Sequence of chain 4.MA:
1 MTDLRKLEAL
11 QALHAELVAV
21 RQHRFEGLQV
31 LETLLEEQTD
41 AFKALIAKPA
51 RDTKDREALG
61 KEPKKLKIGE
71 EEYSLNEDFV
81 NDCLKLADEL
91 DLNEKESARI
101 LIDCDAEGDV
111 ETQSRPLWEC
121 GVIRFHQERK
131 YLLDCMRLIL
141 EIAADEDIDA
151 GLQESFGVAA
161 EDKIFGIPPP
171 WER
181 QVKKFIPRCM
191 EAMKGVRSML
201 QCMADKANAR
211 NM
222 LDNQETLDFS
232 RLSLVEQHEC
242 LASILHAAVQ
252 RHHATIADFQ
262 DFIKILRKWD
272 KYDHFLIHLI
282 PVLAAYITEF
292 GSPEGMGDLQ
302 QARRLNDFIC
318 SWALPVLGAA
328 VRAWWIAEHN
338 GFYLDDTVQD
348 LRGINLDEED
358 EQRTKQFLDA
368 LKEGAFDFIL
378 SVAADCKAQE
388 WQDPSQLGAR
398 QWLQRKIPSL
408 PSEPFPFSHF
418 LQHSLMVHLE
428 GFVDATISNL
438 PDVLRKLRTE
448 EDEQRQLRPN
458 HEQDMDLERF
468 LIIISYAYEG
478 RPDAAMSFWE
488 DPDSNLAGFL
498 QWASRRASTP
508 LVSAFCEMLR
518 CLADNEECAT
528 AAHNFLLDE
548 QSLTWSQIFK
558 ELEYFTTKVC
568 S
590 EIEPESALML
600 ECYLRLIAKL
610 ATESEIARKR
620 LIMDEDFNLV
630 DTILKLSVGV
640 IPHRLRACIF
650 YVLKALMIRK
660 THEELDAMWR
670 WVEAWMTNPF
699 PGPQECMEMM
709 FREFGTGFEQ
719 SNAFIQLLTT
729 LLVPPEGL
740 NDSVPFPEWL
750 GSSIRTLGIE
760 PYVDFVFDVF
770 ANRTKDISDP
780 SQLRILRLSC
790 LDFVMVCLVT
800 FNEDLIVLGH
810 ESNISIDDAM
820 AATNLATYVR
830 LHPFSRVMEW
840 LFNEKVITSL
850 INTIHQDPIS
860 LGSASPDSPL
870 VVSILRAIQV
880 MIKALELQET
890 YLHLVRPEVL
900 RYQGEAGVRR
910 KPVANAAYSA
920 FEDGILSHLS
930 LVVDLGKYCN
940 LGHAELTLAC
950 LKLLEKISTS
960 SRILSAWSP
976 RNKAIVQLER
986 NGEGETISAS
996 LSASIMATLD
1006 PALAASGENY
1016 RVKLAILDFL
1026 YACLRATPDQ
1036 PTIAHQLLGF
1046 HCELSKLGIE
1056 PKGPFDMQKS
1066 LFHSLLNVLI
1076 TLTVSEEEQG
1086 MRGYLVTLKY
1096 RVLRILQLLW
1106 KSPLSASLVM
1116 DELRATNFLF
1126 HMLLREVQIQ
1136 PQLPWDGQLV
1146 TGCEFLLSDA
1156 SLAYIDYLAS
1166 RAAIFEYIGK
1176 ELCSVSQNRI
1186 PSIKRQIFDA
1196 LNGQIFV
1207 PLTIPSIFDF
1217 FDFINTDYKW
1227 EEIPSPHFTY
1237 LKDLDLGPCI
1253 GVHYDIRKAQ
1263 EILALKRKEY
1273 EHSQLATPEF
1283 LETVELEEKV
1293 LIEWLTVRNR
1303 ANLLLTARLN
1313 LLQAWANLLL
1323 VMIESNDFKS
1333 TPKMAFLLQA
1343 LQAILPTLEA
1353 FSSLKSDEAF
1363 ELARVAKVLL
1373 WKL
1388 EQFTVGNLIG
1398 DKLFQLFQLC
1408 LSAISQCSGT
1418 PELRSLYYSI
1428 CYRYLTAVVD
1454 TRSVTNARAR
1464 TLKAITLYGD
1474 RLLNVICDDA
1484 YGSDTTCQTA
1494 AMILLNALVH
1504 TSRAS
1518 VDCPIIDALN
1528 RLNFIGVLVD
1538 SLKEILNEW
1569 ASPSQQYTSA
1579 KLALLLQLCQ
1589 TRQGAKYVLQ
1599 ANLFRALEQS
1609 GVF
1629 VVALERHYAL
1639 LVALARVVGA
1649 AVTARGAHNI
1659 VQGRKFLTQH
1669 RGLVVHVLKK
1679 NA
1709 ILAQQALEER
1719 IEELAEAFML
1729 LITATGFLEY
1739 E

Binding-site contacts:
Ligand atom CD1 contacts residue ASN492 of chain 4.MA at 3.9 Å.
Ligand atom CE2 contacts residue PRO438 of chain 4.MA at 3.7 Å (hydrophobic).
Ligand atom CA contacts residue ASN492 of chain 4.MA at 3.3 Å.
Ligand atom CD1 contacts residue ILE434 of chain 4.MA at 4.1 Å (hydrophobic).
Ligand atom CD2 contacts residue PRO438 of chain 4.MA at 4.4 Å (hydrophobic).
Ligand atom CE1 contacts residue PRO438 of chain 4.MA at 3.8 Å (hydrophobic).
Ligand atom CZ contacts residue PRO438 of chain 4.MA at 3.4 Å (hydrophobic).
Ligand atom CD2 contacts residue ARG442 of chain 4.MA at 3.5 Å.
Ligand atom CG contacts residue GLY495 of chain 4.MA at 4.4 Å.
Ligand atom CB contacts residue PHE496 of chain 4.MA at 3.9 Å (hydrophobic).
Ligand atom N contacts residue ASN492 of chain 4.MA at 3.3 Å (h-bond).
Ligand atom CG contacts residue PHE496 of chain 4.MA at 4.0 Å (hydrophobic).
Ligand atom CZ contacts residue PHE496 of chain 4.MA at 3.9 Å (hydrophobic).
Ligand atom CD1 contacts residue PRO438 of chain 4.MA at 4.4 Å (hydrophobic).
Ligand atom CG contacts residue ASN492 of chain 4.MA at 4.3 Å.
Ligand atom CB contacts residue GLY495 of chain 4.MA at 3.9 Å.
Ligand atom N contacts residue SER491 of chain 4.MA at 4.1 Å.
Ligand atom CE1 contacts residue PHE496 of chain 4.MA at 3.6 Å (hydrophobic).
Ligand atom N contacts residue ARG442 of chain 4.MA at 4.2 Å.
Ligand atom CD1 contacts residue PHE496 of chain 4.MA at 3.7 Å (hydrophobic).
Ligand atom O contacts residue ARG442 of chain 4.MA at 4.3 Å.
Ligand atom O contacts residue ASN492 of chain 4.MA at 4.2 Å.
Ligand atom CA contacts residue ARG442 of chain 4.MA at 3.6 Å.
Ligand atom O contacts residue PRO438 of chain 4.MA at 4.0 Å.
Ligand atom CE1 contacts residue ILE434 of chain 4.MA at 3.9 Å (hydrophobic).
Ligand atom C contacts residue ASN492 of chain 4.MA at 4.0 Å.
Ligand atom CE2 contacts residue ARG442 of chain 4.MA at 3.6 Å.
Ligand atom CB contacts residue ASN492 of chain 4.MA at 3.8 Å.
Ligand atom C contacts residue ARG442 of chain 4.MA at 4.4 Å.

The small molecule below binds the protein below.
Small molecule (SMILES): N[C@@H](Cc1ccccc1)C(=O)NCC=O